Sequence of chain 1.A:
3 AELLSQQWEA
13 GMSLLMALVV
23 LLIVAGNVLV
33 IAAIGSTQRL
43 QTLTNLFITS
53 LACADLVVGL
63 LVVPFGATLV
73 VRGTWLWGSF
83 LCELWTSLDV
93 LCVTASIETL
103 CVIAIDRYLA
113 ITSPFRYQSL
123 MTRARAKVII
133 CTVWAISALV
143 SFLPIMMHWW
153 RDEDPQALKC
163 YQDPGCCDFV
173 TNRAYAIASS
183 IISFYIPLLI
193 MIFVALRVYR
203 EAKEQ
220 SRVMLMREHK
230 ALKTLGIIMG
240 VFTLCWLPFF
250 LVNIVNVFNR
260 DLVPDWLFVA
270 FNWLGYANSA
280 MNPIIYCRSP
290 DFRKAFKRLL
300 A

This small molecule binds to this protein.
Small molecule (SMILES): C[C@H](CCc1ccc(O)cc1)NCCc1ccc(O)c(O)c1

Binding-site contacts:
Ligand atom O2 contacts residue PHE249 of chain 1.A at 3.7 Å.
Ligand atom C10 contacts residue TRP87 of chain 1.A at 3.8 Å (hydrophobic).
Ligand atom C8 contacts residue ASN271 of chain 1.A at 3.8 Å.
Ligand atom C4 contacts residue PHE249 of chain 1.A at 3.6 Å (hydrophobic).
Ligand atom C12 contacts residue TRP87 of chain 1.A at 3.8 Å (hydrophobic).
Ligand atom O3 contacts residue VAL72 of chain 1.A at 3.7 Å.
Ligand atom C7 contacts residue PHE248 of chain 1.A at 3.6 Å (hydrophobic).
Ligand atom C5 contacts residue PHE249 of chain 1.A at 3.6 Å (hydrophobic).
Ligand atom O1 contacts residue ASN252 of chain 1.A at 3.4 Å (h-bond).
Ligand atom C6 contacts residue ASN252 of chain 1.A at 4.0 Å.
Ligand atom C8 contacts residue ASP91 of chain 1.A at 3.2 Å.
Ligand atom C18 contacts residue TRP272 of chain 1.A at 3.8 Å (hydrophobic).
Ligand atom O2 contacts residue SER181 of chain 1.A at 3.2 Å (h-bond).
Ligand atom C3 contacts residue PHE248 of chain 1.A at 3.9 Å (hydrophobic).
Ligand atom O2 contacts residue SER182 of chain 1.A at 4.0 Å.
Ligand atom C12 contacts residue ASN271 of chain 1.A at 3.4 Å.
Ligand atom C9 contacts residue PHE171 of chain 1.A at 3.8 Å (hydrophobic).
Ligand atom C18 contacts residue TYR275 of chain 1.A at 3.9 Å (hydrophobic).
Ligand atom O3 contacts residue 2CV1 of chain 1.H at 3.0 Å.
Ligand atom C13 contacts residue TRP87 of chain 1.A at 3.9 Å (hydrophobic).
Ligand atom C1 contacts residue ASN271 of chain 1.A at 3.4 Å.
Ligand atom C16 contacts residue VAL268 of chain 1.A at 3.9 Å (hydrophobic).
Ligand atom N1 contacts residue ASN271 of chain 1.A at 3.1 Å (h-bond).
Ligand atom O3 contacts residue VAL268 of chain 1.A at 3.7 Å.
Ligand atom C4 contacts residue VAL92 of chain 1.A at 4.0 Å (hydrophobic).
Ligand atom C11 contacts residue ASN271 of chain 1.A at 3.8 Å.
Ligand atom C17 contacts residue TRP272 of chain 1.A at 3.1 Å (hydrophobic).
Ligand atom C12 contacts residue TYR275 of chain 1.A at 3.4 Å (hydrophobic).
Ligand atom C16 contacts residue TRP272 of chain 1.A at 3.9 Å (hydrophobic).
Ligand atom N1 contacts residue ASP91 of chain 1.A at 2.8 Å (salt-bridge).
Ligand atom C9 contacts residue ASN271 of chain 1.A at 4.0 Å.
Ligand atom O1 contacts residue SER181 of chain 1.A at 3.2 Å (h-bond).
Ligand atom C8 contacts residue PHE171 of chain 1.A at 3.9 Å (hydrophobic).
Ligand atom O3 contacts residue TRP272 of chain 1.A at 4.0 Å.
Ligand atom C1 contacts residue ASP91 of chain 1.A at 3.7 Å.
Ligand atom C1 contacts residue PHE248 of chain 1.A at 3.4 Å (hydrophobic).
Ligand atom C9 contacts residue ASP91 of chain 1.A at 3.5 Å.
Ligand atom C18 contacts residue TRP87 of chain 1.A at 3.9 Å (hydrophobic).
Ligand atom C10 contacts residue ASP91 of chain 1.A at 3.3 Å.
Ligand atom C2 contacts residue PHE248 of chain 1.A at 3.5 Å (hydrophobic).